This protein binds this small molecule.
Small molecule (SMILES): Nc1ncnc2c1ncn2[C@@H]1O[C@H](COP(=O)(O)OP(=O)(O)OP(O)(O)=S)[C@@H](O)[C@H]1O

Sequence of chain 1.E:
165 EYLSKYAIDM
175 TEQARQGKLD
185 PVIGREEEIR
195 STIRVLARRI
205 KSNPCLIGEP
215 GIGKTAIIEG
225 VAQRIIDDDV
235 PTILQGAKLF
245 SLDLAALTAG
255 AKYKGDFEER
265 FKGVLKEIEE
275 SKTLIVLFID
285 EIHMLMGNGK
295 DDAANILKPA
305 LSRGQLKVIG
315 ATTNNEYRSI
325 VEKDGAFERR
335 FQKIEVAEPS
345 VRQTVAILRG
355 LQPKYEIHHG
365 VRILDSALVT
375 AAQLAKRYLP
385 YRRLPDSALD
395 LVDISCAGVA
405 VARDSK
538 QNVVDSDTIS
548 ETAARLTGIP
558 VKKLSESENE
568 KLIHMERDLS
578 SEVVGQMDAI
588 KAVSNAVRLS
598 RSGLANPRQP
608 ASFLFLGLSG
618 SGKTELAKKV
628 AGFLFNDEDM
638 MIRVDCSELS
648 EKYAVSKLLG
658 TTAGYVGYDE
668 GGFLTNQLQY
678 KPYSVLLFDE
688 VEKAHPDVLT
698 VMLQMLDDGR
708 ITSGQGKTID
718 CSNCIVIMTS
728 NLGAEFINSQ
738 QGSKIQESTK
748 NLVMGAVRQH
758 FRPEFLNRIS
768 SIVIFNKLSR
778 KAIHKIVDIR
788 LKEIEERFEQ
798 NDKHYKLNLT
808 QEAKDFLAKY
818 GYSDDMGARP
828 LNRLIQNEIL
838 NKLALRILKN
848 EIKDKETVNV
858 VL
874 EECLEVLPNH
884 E

Binding-site contacts:
Ligand atom O2A contacts residue GLY617 of chain 1.E at 3.1 Å.
Ligand atom N7 contacts residue GLY617 of chain 1.E at 3.4 Å (h-bond).
Ligand atom N1 contacts residue VAL580 of chain 1.E at 3.6 Å.
Ligand atom O2A contacts residue SER618 of chain 1.E at 3.3 Å (h-bond).
Ligand atom C6 contacts residue VAL581 of chain 1.E at 3.4 Å (hydrophobic).
Ligand atom N6 contacts residue VAL581 of chain 1.E at 2.9 Å (h-bond).
Ligand atom S1G contacts residue SER616 of chain 1.E at 3.6 Å.
Ligand atom O1B contacts residue THR621 of chain 1.E at 2.9 Å (h-bond).
Ligand atom C8 contacts residue GLY619 of chain 1.E at 3.3 Å.
Ligand atom C8 contacts residue ALA825 of chain 1.E at 3.6 Å (hydrophobic).
Ligand atom S1G contacts residue ARG765 of chain 1.D at 3.6 Å (salt-bridge).
Ligand atom O5' contacts residue ARG826 of chain 1.E at 3.3 Å (salt-bridge).
Ligand atom O1B contacts residue GLY619 of chain 1.E at 3.5 Å (h-bond).
Ligand atom N7 contacts residue GLY619 of chain 1.E at 3.1 Å (h-bond).
Ligand atom C3' contacts residue GLU622 of chain 1.E at 3.7 Å.
Ligand atom N1 contacts residue ILE783 of chain 1.E at 3.7 Å.
Ligand atom C8 contacts residue GLY617 of chain 1.E at 3.2 Å.
Ligand atom O1B contacts residue LYS620 of chain 1.E at 2.8 Å (salt-bridge).
Ligand atom O3B contacts residue THR621 of chain 1.E at 2.8 Å (h-bond).
Ligand atom N7 contacts residue SER618 of chain 1.E at 3.3 Å.
Ligand atom O1A contacts residue THR621 of chain 1.E at 3.2 Å.
Ligand atom N1 contacts residue VAL581 of chain 1.E at 2.9 Å (h-bond).
Ligand atom O3A contacts residue ARG826 of chain 1.E at 3.7 Å.
Ligand atom O2' contacts residue ARG787 of chain 1.E at 3.3 Å (salt-bridge).
Ligand atom O3' contacts residue ASN829 of chain 1.E at 3.2 Å (h-bond).
Ligand atom O3' contacts residue ARG787 of chain 1.E at 3.2 Å (salt-bridge).
Ligand atom N9 contacts residue ALA825 of chain 1.E at 3.6 Å.
Ligand atom S1G contacts residue ARG826 of chain 1.E at 3.8 Å.
Ligand atom O2G contacts residue ARG765 of chain 1.D at 3.0 Å (salt-bridge).
Ligand atom O2B contacts residue GLY617 of chain 1.E at 3.2 Å (h-bond).
Ligand atom O2A contacts residue GLY619 of chain 1.E at 2.7 Å (h-bond).
Ligand atom O1A contacts residue GLU622 of chain 1.E at 3.3 Å (salt-bridge).
Ligand atom N6 contacts residue VAL580 of chain 1.E at 3.7 Å.
Ligand atom S1G contacts residue GLY617 of chain 1.E at 3.5 Å (h-bond).
Ligand atom O3A contacts residue GLY617 of chain 1.E at 3.3 Å (h-bond).
Ligand atom N1 contacts residue GLU579 of chain 1.E at 3.4 Å (salt-bridge).
Ligand atom O2B contacts residue LYS620 of chain 1.E at 3.4 Å.
Ligand atom O2B contacts residue SER616 of chain 1.E at 3.4 Å.
Ligand atom O3G contacts residue LYS620 of chain 1.E at 3.5 Å.
Ligand atom C2 contacts residue GLU579 of chain 1.E at 3.1 Å.

Sequence of chain 1.D:
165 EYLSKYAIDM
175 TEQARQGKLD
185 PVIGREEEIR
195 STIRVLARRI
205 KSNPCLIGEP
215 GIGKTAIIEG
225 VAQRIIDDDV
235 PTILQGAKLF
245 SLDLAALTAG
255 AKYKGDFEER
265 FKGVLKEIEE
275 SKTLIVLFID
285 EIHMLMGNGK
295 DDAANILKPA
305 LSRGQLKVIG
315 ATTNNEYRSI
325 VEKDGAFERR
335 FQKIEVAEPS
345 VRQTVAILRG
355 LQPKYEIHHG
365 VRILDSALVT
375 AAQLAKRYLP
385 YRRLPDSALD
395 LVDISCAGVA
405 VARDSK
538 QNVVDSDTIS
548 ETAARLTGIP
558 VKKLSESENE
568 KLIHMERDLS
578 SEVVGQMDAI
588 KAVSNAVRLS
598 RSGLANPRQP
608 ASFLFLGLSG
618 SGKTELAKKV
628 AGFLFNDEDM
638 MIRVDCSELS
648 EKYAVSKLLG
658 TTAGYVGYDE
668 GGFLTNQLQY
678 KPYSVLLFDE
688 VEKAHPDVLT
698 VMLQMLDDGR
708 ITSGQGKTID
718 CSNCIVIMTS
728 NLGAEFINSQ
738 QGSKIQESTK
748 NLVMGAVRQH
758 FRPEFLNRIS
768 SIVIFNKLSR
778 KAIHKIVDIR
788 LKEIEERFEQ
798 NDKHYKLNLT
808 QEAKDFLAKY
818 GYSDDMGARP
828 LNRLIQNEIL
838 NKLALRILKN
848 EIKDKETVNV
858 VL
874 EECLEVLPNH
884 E